Sequence of chain 1.B:
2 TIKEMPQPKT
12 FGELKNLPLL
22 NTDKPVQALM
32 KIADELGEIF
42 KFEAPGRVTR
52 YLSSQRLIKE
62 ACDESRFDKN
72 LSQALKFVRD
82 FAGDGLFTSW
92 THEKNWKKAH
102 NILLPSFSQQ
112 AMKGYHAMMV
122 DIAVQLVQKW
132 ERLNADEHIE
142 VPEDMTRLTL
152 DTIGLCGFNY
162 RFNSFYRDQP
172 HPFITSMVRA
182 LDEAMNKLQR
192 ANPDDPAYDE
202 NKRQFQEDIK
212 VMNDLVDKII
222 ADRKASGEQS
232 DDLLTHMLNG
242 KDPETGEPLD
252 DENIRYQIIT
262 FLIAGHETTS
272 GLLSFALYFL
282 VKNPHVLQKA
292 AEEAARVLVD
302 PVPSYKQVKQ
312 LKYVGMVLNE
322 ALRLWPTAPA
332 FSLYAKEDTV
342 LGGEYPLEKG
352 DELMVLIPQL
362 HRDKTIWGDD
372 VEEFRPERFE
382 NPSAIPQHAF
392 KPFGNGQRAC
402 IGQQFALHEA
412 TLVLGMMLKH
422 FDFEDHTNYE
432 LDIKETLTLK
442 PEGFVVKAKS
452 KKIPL

A small-molecule ligand and the protein it binds are described below.
Small molecule (SMILES): CCC1=C(C)C2=N3->[Mo]45(=O)<-N6=C(C=c7c(CCC(=O)O)c(C)c(n74)=C2)C(CCC(=O)O)=C(C)C6=Cc2c(CC)c(C)c(n25)C=C13

Binding-site contacts:
Ligand atom C30 contacts residue CYS401 of chain 1.B at 3.6 Å (hydrophobic).
Ligand atom C20 contacts residue ALA265 of chain 1.B at 3.5 Å (hydrophobic).
Ligand atom C15 contacts residue THR269 of chain 1.B at 3.2 Å.
Ligand atom C29 contacts residue CYS401 of chain 1.B at 3.6 Å (hydrophobic).
Ligand atom C07 contacts residue PHE394 of chain 1.B at 3.7 Å (hydrophobic).
Ligand atom C41 contacts residue THR269 of chain 1.B at 3.3 Å.
Ligand atom C07 contacts residue GLY395 of chain 1.B at 3.5 Å.
Ligand atom C11 contacts residue PHE332 of chain 1.B at 3.5 Å (hydrophobic).
Ligand atom C32 contacts residue PHE88 of chain 1.B at 3.6 Å (hydrophobic).
Ligand atom C07 contacts residue PRO393 of chain 1.B at 3.5 Å (hydrophobic).
Ligand atom C01 contacts residue THR328 of chain 1.B at 3.6 Å.
Ligand atom C33 contacts residue ALA400 of chain 1.B at 3.6 Å (hydrophobic).
Ligand atom O13 contacts residue PHE332 of chain 1.B at 3.3 Å.
Ligand atom C41 contacts residue THR270 of chain 1.B at 3.6 Å.
Ligand atom C34 contacts residue LEU87 of chain 1.B at 3.5 Å (hydrophobic).
Ligand atom N14 contacts residue CYS401 of chain 1.B at 3.1 Å (h-bond).
Ligand atom O36 contacts residue TRP97 of chain 1.B at 3.6 Å.
Ligand atom C01 contacts residue PRO393 of chain 1.B at 3.5 Å (hydrophobic).
Ligand atom O36 contacts residue LEU87 of chain 1.B at 3.3 Å (h-bond).
Ligand atom C02 contacts residue PHE394 of chain 1.B at 3.7 Å (hydrophobic).
Ligand atom O36 contacts residue ARG399 of chain 1.B at 2.8 Å (salt-bridge).
Ligand atom N31 contacts residue CYS401 of chain 1.B at 3.2 Å.
Ligand atom MO contacts residue CYS401 of chain 1.B at 2.7 Å.
Ligand atom C34 contacts residue TRP97 of chain 1.B at 3.6 Å (hydrophobic).
Ligand atom N24 contacts residue CYS401 of chain 1.B at 3.3 Å (h-bond).
Ligand atom C04 contacts residue PRO393 of chain 1.B at 3.4 Å (hydrophobic).
Ligand atom C42 contacts residue ALA407 of chain 1.B at 3.6 Å (hydrophobic).
Ligand atom O35 contacts residue TRP97 of chain 1.B at 2.8 Å (h-bond).
Ligand atom C16 contacts residue THR269 of chain 1.B at 2.9 Å.
Ligand atom C21 contacts residue ALA265 of chain 1.B at 3.4 Å (hydrophobic).
Ligand atom C39 contacts residue PHE108 of chain 1.B at 3.1 Å (hydrophobic).
Ligand atom O12 contacts residue LYS70 of chain 1.B at 2.8 Å (salt-bridge).
Ligand atom N37 contacts residue CYS401 of chain 1.B at 3.0 Å (h-bond).
Ligand atom C39 contacts residue GLY403 of chain 1.B at 3.6 Å.
Ligand atom O contacts residue ALA265 of chain 1.B at 3.5 Å.
Ligand atom N37 contacts residue ALA265 of chain 1.B at 3.6 Å.
Ligand atom C11 contacts residue LYS70 of chain 1.B at 3.3 Å.
Ligand atom C40 contacts residue THR269 of chain 1.B at 3.2 Å.
Ligand atom C26 contacts residue ILE402 of chain 1.B at 3.5 Å (hydrophobic).
Ligand atom C42 contacts residue PHE394 of chain 1.B at 3.6 Å (hydrophobic).